Sequence of chain 1.B:
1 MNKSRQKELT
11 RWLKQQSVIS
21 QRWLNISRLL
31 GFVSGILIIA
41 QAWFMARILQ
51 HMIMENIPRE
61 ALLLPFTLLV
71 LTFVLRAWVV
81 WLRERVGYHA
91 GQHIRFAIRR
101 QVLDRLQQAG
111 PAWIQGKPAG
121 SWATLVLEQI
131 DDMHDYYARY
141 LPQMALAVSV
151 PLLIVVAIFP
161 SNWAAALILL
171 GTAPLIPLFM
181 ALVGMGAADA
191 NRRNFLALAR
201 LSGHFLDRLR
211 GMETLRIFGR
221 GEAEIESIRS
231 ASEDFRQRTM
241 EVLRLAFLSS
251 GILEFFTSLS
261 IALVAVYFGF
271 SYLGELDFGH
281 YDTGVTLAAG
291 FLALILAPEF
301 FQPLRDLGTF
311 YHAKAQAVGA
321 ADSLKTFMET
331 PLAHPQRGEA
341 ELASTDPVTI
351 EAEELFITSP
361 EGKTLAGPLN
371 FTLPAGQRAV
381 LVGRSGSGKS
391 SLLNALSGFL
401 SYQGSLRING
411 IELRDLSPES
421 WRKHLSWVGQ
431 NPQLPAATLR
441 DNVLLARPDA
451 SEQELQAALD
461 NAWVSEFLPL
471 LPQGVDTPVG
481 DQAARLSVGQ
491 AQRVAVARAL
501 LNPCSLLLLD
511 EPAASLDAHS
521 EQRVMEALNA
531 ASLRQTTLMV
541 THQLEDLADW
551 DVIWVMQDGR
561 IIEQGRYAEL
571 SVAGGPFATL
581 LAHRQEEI

Binding-site contacts:
Ligand atom O1B contacts residue MG1 of chain 1.E at 2.2 Å.
Ligand atom PG contacts residue SER385 of chain 1.B at 3.9 Å.
Ligand atom PB contacts residue LYS389 of chain 1.B at 3.8 Å.
Ligand atom O2B contacts residue GLY388 of chain 1.B at 3.0 Å (h-bond).
Ligand atom O2B contacts residue LYS389 of chain 1.B at 2.8 Å (salt-bridge).
Ligand atom N6 contacts residue ALA112 of chain 1.B at 3.5 Å (h-bond).
Ligand atom O2A contacts residue SER390 of chain 1.B at 3.6 Å.
Ligand atom N9 contacts residue LEU365 of chain 1.B at 3.8 Å.
Ligand atom C5 contacts residue LEU365 of chain 1.B at 3.8 Å (hydrophobic).
Ligand atom O1A contacts residue SER391 of chain 1.B at 2.8 Å (h-bond).
Ligand atom N3 contacts residue LEU365 of chain 1.B at 3.8 Å.
Ligand atom N1 contacts residue SER359 of chain 1.B at 3.0 Å (h-bond).
Ligand atom PA contacts residue GLY388 of chain 1.B at 3.8 Å.
Ligand atom O2B contacts residue SER387 of chain 1.B at 3.5 Å (h-bond).
Ligand atom O2A contacts residue SER391 of chain 1.B at 3.7 Å.
Ligand atom N7 contacts residue LEU365 of chain 1.B at 3.7 Å.
Ligand atom PA contacts residue SER391 of chain 1.B at 3.6 Å.
Ligand atom PB contacts residue MG1 of chain 1.E at 3.5 Å.
Ligand atom O3A contacts residue GLY386 of chain 1.B at 3.8 Å.
Ligand atom PG contacts residue MG1 of chain 1.E at 3.5 Å.
Ligand atom O1G contacts residue GLN430 of chain 1.B at 3.7 Å.
Ligand atom C5' contacts residue GLY386 of chain 1.B at 3.5 Å.
Ligand atom O2B contacts residue GLY386 of chain 1.B at 3.9 Å.
Ligand atom O1A contacts residue GLY388 of chain 1.B at 2.6 Å.
Ligand atom N6 contacts residue SER359 of chain 1.B at 3.7 Å.
Ligand atom O1G contacts residue MG1 of chain 1.E at 2.2 Å.
Ligand atom O2G contacts residue SER385 of chain 1.B at 2.9 Å.
Ligand atom C4 contacts residue LEU365 of chain 1.B at 3.6 Å (hydrophobic).
Ligand atom O2G contacts residue GLY386 of chain 1.B at 3.7 Å.
Ligand atom N3B contacts residue MG1 of chain 1.E at 3.7 Å.
Ligand atom O2G contacts residue LYS389 of chain 1.B at 3.3 Å (salt-bridge).
Ligand atom O4' contacts residue LEU365 of chain 1.B at 3.7 Å.
Ligand atom O1A contacts residue LYS389 of chain 1.B at 3.6 Å (salt-bridge).
Ligand atom O3G contacts residue SER385 of chain 1.B at 3.3 Å (h-bond).
Ligand atom O1B contacts residue SER390 of chain 1.B at 2.9 Å (h-bond).
Ligand atom C6 contacts residue SER359 of chain 1.B at 3.5 Å.
Ligand atom PG contacts residue GLY386 of chain 1.B at 3.8 Å.
Ligand atom N3B contacts residue GLY386 of chain 1.B at 3.0 Å (h-bond).
Ligand atom O3A contacts residue GLY388 of chain 1.B at 3.8 Å.
Ligand atom C2 contacts residue SER359 of chain 1.B at 3.5 Å.

The protein below binds the small molecule below.
Small molecule (SMILES): Nc1ncnc2c1ncn2[C@@H]1O[C@H](CO[P](=O)(O)O[P](=O)(O)NP(=O)(O)O)[C@@H](O)[C@H]1O